This protein binds this small molecule.
Small molecule (SMILES): CC[C@H](C)[C@H](N)C(=O)N[C@@H](C)C(=O)N[C@@H](CC(C)C)C(=O)NCC(=O)N[C@@H](CC(C)C)C(=O)NCC(=O)N[C@@H](CC(C)C)C(=O)NCC(=O)N[C@@H](CC(C)C)C(=O)N[C@@H](C)C=O

Sequence of chain 3.LA:
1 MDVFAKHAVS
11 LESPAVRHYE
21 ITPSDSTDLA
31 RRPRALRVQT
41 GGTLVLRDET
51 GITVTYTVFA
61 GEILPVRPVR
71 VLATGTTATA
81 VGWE

Binding-site contacts:
Ligand atom CD1 contacts residue ALA35 of chain 3.KA at 3.7 Å (hydrophobic).
Ligand atom CB contacts residue SER13 of chain 3.NA at 3.5 Å.
Ligand atom C contacts residue GLU12 of chain 3.OA at 3.4 Å.
Ligand atom CD2 contacts residue ALA35 of chain 3.NA at 3.8 Å (hydrophobic).
Ligand atom CA contacts residue GLU12 of chain 3.MA at 3.3 Å.
Ligand atom CG1 contacts residue PRO65 of chain 3.NA at 3.6 Å (hydrophobic).
Ligand atom C contacts residue GLU12 of chain 3.LA at 3.7 Å.
Ligand atom CB contacts residue PRO14 of chain 3.KA at 3.8 Å (hydrophobic).
Ligand atom CD2 contacts residue SER13 of chain 3.OA at 3.8 Å.
Ligand atom O contacts residue GLU12 of chain 3.OA at 2.7 Å (salt-bridge).
Ligand atom CG2 contacts residue ALA35 of chain 3.LA at 3.7 Å (hydrophobic).
Ligand atom N contacts residue PRO65 of chain 3.MA at 3.8 Å.
Ligand atom CD2 contacts residue PRO14 of chain 3.LA at 3.7 Å (hydrophobic).
Ligand atom CD2 contacts residue PRO65 of chain 3.MA at 3.8 Å (hydrophobic).
Ligand atom O contacts residue ILE63 of chain 3.LA at 3.5 Å.
Ligand atom O contacts residue PRO65 of chain 3.OA at 3.8 Å.
Ligand atom CG contacts residue SER13 of chain 3.OA at 3.7 Å.
Ligand atom N contacts residue GLU12 of chain 3.NA at 3.6 Å (salt-bridge).
Ligand atom CB contacts residue PRO65 of chain 3.NA at 3.7 Å (hydrophobic).
Ligand atom CA contacts residue PRO65 of chain 3.LA at 3.7 Å (hydrophobic).
Ligand atom CA contacts residue GLU12 of chain 3.OA at 3.3 Å.
Ligand atom N contacts residue GLU12 of chain 3.MA at 3.5 Å (salt-bridge).
Ligand atom CB contacts residue PRO65 of chain 3.MA at 3.7 Å (hydrophobic).
Ligand atom CD1 contacts residue SER13 of chain 3.NA at 3.8 Å.
Ligand atom C contacts residue PRO65 of chain 3.OA at 3.8 Å (hydrophobic).
Ligand atom N contacts residue GLU12 of chain 3.KA at 3.7 Å.
Ligand atom CD2 contacts residue PRO65 of chain 3.LA at 3.6 Å (hydrophobic).
Ligand atom CD1 contacts residue LEU11 of chain 3.MA at 3.7 Å (hydrophobic).
Ligand atom O contacts residue GLU12 of chain 3.LA at 3.3 Å (salt-bridge).
Ligand atom CB contacts residue PRO14 of chain 3.LA at 3.7 Å (hydrophobic).
Ligand atom CB contacts residue GLU12 of chain 3.KA at 3.2 Å.
Ligand atom CG contacts residue ALA35 of chain 3.NA at 3.8 Å (hydrophobic).
Ligand atom O contacts residue LEU11 of chain 3.MA at 3.7 Å.
Ligand atom CD1 contacts residue SER13 of chain 3.LA at 3.3 Å.
Ligand atom O contacts residue PRO65 of chain 3.KA at 3.4 Å.
Ligand atom O contacts residue PRO65 of chain 3.OA at 3.2 Å.
Ligand atom CD1 contacts residue ALA35 of chain 3.MA at 3.7 Å (hydrophobic).
Ligand atom CD2 contacts residue LEU11 of chain 3.NA at 3.7 Å (hydrophobic).
Ligand atom O contacts residue PRO65 of chain 3.LA at 3.5 Å.
Ligand atom CD2 contacts residue ALA15 of chain 3.OA at 3.5 Å (hydrophobic).

Sequence of chain 3.NA:
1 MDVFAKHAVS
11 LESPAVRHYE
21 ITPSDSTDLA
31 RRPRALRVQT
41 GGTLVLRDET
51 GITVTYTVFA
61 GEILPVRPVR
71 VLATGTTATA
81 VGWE

Sequence of chain 3.OA:
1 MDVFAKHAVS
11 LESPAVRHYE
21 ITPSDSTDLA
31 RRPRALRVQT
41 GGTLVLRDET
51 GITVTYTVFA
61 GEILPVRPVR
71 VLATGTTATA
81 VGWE

Sequence of chain 3.MA:
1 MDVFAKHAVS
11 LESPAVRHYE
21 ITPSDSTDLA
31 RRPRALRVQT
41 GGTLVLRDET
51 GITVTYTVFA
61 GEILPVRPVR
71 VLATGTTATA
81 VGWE

Sequence of chain 3.KA:
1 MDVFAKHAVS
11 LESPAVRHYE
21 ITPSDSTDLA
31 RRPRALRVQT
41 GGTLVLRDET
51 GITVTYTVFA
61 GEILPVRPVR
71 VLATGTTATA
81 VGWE